Binding-site contacts:
Ligand atom NBC contacts residue VAL228 of chain 1.B at 3.5 Å (h-bond).
Ligand atom CBB contacts residue VAL228 of chain 1.B at 3.2 Å (hydrophobic).
Ligand atom OAL contacts residue ARG89 of chain 1.B at 3.7 Å.
Ligand atom CAU contacts residue ALA45 of chain 1.B at 3.8 Å (hydrophobic).
Ligand atom CBH contacts residue ASN227 of chain 1.B at 3.8 Å.
Ligand atom OAS contacts residue ILE119 of chain 1.B at 3.1 Å.
Ligand atom CAK contacts residue MET83 of chain 1.B at 3.8 Å (hydrophobic).
Ligand atom CBF contacts residue VAL228 of chain 1.B at 3.7 Å (hydrophobic).
Ligand atom CAY contacts residue MET38 of chain 1.B at 3.6 Å (hydrophobic).
Ligand atom OAG contacts residue LEU41 of chain 1.B at 3.5 Å.
Ligand atom CBH contacts residue PRO230 of chain 1.B at 3.6 Å (hydrophobic).
Ligand atom CBE contacts residue ASP46 of chain 1.B at 3.1 Å.
Ligand atom CBG contacts residue VAL228 of chain 1.B at 3.3 Å (hydrophobic).
Ligand atom OAS contacts residue HIS219 of chain 1.B at 2.6 Å (h-bond).
Ligand atom OAS contacts residue GLY216 of chain 1.B at 3.2 Å (h-bond).
Ligand atom CAC contacts residue GLU48 of chain 1.B at 2.3 Å.
Ligand atom NBC contacts residue ASP46 of chain 1.B at 2.8 Å (salt-bridge).
Ligand atom CAO contacts residue GLY216 of chain 1.B at 3.8 Å.
Ligand atom CAV contacts residue ALA45 of chain 1.B at 3.7 Å (hydrophobic).
Ligand atom OAL contacts residue LEU44 of chain 1.B at 3.5 Å.
Ligand atom CAX contacts residue THR42 of chain 1.B at 3.5 Å.
Ligand atom OAL contacts residue GLU48 of chain 1.B at 1.3 Å (salt-bridge).
Ligand atom CAB contacts residue GLU48 of chain 1.B at 2.7 Å.
Ligand atom CAD contacts residue LEU41 of chain 1.B at 3.7 Å (hydrophobic).
Ligand atom CBG contacts residue ASP46 of chain 1.B at 3.2 Å.
Ligand atom CAP contacts residue HIS219 of chain 1.B at 3.6 Å.
Ligand atom CAE contacts residue PHE99 of chain 1.B at 3.8 Å (hydrophobic).
Ligand atom CAD contacts residue ALA45 of chain 1.B at 3.8 Å (hydrophobic).
Ligand atom CAQ contacts residue MET116 of chain 1.B at 3.6 Å (hydrophobic).
Ligand atom CBD contacts residue ASN227 of chain 1.B at 3.4 Å.
Ligand atom CBD contacts residue ASP46 of chain 1.B at 3.3 Å.
Ligand atom CAF contacts residue PHE99 of chain 1.B at 3.8 Å (hydrophobic).
Ligand atom CAH contacts residue LEU41 of chain 1.B at 3.8 Å (hydrophobic).
Ligand atom CBF contacts residue ASP46 of chain 1.B at 3.5 Å.
Ligand atom CBG contacts residue TRP78 of chain 1.B at 3.7 Å (hydrophobic).
Ligand atom CAD contacts residue GLU48 of chain 1.B at 3.6 Å.
Ligand atom CAQ contacts residue HIS219 of chain 1.B at 3.7 Å.
Ligand atom CAW contacts residue ALA45 of chain 1.B at 3.8 Å (hydrophobic).
Ligand atom OAL contacts residue ALA45 of chain 1.B at 3.8 Å.
Ligand atom CBD contacts residue VAL228 of chain 1.B at 3.3 Å (hydrophobic).

Sequence of chain 1.B:
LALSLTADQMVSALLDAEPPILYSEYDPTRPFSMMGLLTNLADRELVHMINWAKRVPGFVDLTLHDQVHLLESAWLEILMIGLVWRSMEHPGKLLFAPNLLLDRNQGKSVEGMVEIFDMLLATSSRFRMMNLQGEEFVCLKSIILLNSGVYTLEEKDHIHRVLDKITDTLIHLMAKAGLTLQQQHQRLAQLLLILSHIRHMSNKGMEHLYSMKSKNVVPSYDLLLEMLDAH

This small molecule binds to this protein.
Small molecule (SMILES): CC1=C(c2ccc(O)cc2)[C@H](c2ccc(OCCN3CC[C@@H](C)C3)cc2)Oc2cc(O)ccc21